Binding-site contacts:
Ligand atom OXT contacts residue TYR42 of chain 1.A at 3.5 Å.
Ligand atom N contacts residue TYR42 of chain 1.A at 4.2 Å.

This protein binds this small molecule.
Small molecule (SMILES): NCC(=O)O

Sequence of chain 1.A:
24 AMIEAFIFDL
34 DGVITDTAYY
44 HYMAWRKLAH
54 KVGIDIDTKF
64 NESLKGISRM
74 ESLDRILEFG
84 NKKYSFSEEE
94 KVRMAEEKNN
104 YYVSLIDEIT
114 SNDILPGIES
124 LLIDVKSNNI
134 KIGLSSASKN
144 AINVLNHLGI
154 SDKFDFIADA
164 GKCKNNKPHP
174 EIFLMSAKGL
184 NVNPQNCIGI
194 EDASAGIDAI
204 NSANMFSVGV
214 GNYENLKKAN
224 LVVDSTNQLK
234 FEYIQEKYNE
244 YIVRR